Binding-site contacts:
Ligand atom C3' contacts residue ASN414 of chain 8.A at 4.5 Å.
Ligand atom C4' contacts residue ARG412 of chain 8.A at 4.4 Å.
Ligand atom OP1 contacts residue LYS21 of chain 7.C at 3.9 Å.
Ligand atom OP2 contacts residue ARG18 of chain 7.C at 3.7 Å.
Ligand atom OP1 contacts residue ARG18 of chain 7.C at 4.0 Å.
Ligand atom P contacts residue LYS21 of chain 7.C at 3.4 Å.
Ligand atom OP2 contacts residue LYS21 of chain 7.C at 2.7 Å (salt-bridge).
Ligand atom O4' contacts residue ASN414 of chain 8.A at 2.9 Å (h-bond).
Ligand atom C3' contacts residue VAL47 of chain 8.A at 4.0 Å (hydrophobic).
Ligand atom OP2 contacts residue ARG412 of chain 8.A at 1.4 Å (salt-bridge).
Ligand atom C5' contacts residue ARG412 of chain 8.A at 3.0 Å.
Ligand atom O3' contacts residue ARG412 of chain 8.A at 4.3 Å.
Ligand atom C5' contacts residue ASN414 of chain 8.A at 3.3 Å.
Ligand atom O3' contacts residue VAL47 of chain 8.A at 3.1 Å.
Ligand atom C4' contacts residue ASN414 of chain 8.A at 3.0 Å.
Ligand atom C2' contacts residue VAL47 of chain 8.A at 4.3 Å (hydrophobic).
Ligand atom O5' contacts residue ARG412 of chain 8.A at 3.1 Å (salt-bridge).
Ligand atom P contacts residue ARG412 of chain 8.A at 2.7 Å.
Ligand atom C1' contacts residue ASN414 of chain 8.A at 4.1 Å.
Ligand atom OP1 contacts residue ARG412 of chain 8.A at 3.8 Å.
Ligand atom C4' contacts residue VAL47 of chain 8.A at 4.1 Å (hydrophobic).

Sequence of chain 7.C:
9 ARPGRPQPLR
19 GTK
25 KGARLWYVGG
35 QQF

A protein and the small-molecule ligand that binds it are described below.
Small molecule (SMILES): Nc1ccn([C@H]2C[C@H](O)[C@@H](COP(=O)(O)O)O2)c(=O)n1

Sequence of chain 8.A:
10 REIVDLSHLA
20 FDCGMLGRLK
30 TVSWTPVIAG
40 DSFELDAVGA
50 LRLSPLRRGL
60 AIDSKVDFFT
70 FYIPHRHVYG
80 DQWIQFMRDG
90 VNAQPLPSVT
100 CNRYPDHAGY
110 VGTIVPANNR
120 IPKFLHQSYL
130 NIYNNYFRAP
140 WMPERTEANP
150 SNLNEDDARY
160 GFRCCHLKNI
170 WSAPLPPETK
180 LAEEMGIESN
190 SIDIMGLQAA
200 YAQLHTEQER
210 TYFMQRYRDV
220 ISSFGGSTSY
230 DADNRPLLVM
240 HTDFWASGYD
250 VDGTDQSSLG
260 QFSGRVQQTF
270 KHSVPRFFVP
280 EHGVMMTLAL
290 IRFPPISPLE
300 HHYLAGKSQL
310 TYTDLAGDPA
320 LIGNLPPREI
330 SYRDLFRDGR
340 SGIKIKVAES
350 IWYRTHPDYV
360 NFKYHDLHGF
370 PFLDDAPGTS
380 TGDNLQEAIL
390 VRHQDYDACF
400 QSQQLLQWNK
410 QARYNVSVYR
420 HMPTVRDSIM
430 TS